Binding-site contacts:
Ligand atom C4 contacts residue ASN491 of chain 1.C at 4.3 Å.
Ligand atom O7 contacts residue ASN491 of chain 1.C at 3.7 Å.
Ligand atom O5 contacts residue ASN491 of chain 1.C at 2.4 Å (h-bond).
Ligand atom C7 contacts residue ASN491 of chain 1.C at 3.7 Å.
Ligand atom C1 contacts residue ASN491 of chain 1.C at 1.4 Å.
Ligand atom N2 contacts residue ASN491 of chain 1.C at 2.9 Å (h-bond).
Ligand atom C2 contacts residue ASN491 of chain 1.C at 2.5 Å.
Ligand atom C5 contacts residue ASN491 of chain 1.C at 3.7 Å.
Ligand atom C3 contacts residue ASN491 of chain 1.C at 3.8 Å.

Sequence of chain 1.C:
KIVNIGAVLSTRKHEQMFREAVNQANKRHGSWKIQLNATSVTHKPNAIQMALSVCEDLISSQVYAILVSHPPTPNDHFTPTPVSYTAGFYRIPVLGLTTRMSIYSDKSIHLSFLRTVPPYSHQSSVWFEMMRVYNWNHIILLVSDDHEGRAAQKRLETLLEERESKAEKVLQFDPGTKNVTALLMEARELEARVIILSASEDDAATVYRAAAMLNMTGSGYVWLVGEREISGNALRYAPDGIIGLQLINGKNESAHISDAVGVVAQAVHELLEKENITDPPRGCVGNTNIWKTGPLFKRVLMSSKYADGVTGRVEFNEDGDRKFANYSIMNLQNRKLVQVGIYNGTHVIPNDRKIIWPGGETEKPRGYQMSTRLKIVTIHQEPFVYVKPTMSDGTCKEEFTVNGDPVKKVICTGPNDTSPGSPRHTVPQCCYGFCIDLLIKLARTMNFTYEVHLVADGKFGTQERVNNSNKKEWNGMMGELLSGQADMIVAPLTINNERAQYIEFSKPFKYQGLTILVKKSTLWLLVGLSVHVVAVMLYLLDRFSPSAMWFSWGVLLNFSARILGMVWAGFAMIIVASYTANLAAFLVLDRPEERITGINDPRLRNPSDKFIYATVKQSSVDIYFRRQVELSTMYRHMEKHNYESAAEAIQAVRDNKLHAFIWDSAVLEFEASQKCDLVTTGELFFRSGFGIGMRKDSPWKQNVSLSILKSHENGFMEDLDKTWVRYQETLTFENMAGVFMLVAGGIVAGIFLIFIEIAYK

This small molecule binds to this protein.
Small molecule (SMILES): CC(=O)N[C@H]1[C@H](O[C@H]2[C@H](O)[C@@H](NC(C)=O)CO[C@@H]2CO)O[C@H](CO)[C@@H](O)[C@@H]1O